Sequence of chain 1.A:
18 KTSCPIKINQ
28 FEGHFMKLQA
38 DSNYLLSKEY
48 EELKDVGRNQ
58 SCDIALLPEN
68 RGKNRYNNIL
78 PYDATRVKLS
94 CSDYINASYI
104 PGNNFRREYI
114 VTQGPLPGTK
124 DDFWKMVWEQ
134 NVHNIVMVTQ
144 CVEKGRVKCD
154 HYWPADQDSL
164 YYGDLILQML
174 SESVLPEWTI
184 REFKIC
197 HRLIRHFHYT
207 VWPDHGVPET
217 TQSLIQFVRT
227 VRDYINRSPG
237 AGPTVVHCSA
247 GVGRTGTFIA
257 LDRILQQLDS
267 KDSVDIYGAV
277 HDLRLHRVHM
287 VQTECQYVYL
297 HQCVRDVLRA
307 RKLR

A small-molecule ligand and the protein it binds are described below.
Small molecule (SMILES): CNC(=O)[C@H](Cc1ccc(NS(=O)(=O)O)cc1)NC(=O)[C@H](Cc1ccc(O)cc1)NC(=O)OC(C)(C)C

Binding-site contacts:
Ligand atom C4 contacts residue ALA246 of chain 1.A at 3.5 Å (hydrophobic).
Ligand atom C3 contacts residue ALA246 of chain 1.A at 3.8 Å (hydrophobic).
Ligand atom C2 contacts residue VAL248 of chain 1.A at 3.7 Å (hydrophobic).
Ligand atom C28 contacts residue ASN75 of chain 1.A at 3.8 Å.
Ligand atom C5 contacts residue HIS211 of chain 1.A at 3.5 Å.
Ligand atom O15 contacts residue ALA246 of chain 1.A at 2.9 Å (h-bond).
Ligand atom O15 contacts residue ARG250 of chain 1.A at 3.3 Å (salt-bridge).
Ligand atom O17 contacts residue CYS244 of chain 1.A at 3.4 Å (h-bond).
Ligand atom C54 contacts residue ASN74 of chain 1.A at 3.8 Å.
Ligand atom O17 contacts residue ALA246 of chain 1.A at 3.6 Å.
Ligand atom N19 contacts residue ASN75 of chain 1.A at 3.0 Å (h-bond).
Ligand atom C3 contacts residue TYR73 of chain 1.A at 3.6 Å (hydrophobic).
Ligand atom N9 contacts residue ASP210 of chain 1.A at 2.7 Å (salt-bridge).
Ligand atom C6 contacts residue HIS211 of chain 1.A at 3.6 Å.
Ligand atom C6 contacts residue ASP210 of chain 1.A at 3.4 Å.
Ligand atom C38 contacts residue ASN75 of chain 1.A at 3.7 Å.
Ligand atom O16 contacts residue ARG250 of chain 1.A at 2.9 Å (salt-bridge).
Ligand atom C31 contacts residue ASN75 of chain 1.A at 3.6 Å.
Ligand atom C53 contacts residue ARG72 of chain 1.A at 3.3 Å.
Ligand atom C66 contacts residue ASN75 of chain 1.A at 3.7 Å.
Ligand atom O15 contacts residue SER245 of chain 1.A at 2.9 Å (h-bond).
Ligand atom O21 contacts residue ASN75 of chain 1.A at 2.8 Å (h-bond).
Ligand atom O16 contacts residue CYS244 of chain 1.A at 3.5 Å (h-bond).
Ligand atom O17 contacts residue VAL248 of chain 1.A at 3.2 Å (h-bond).
Ligand atom C7 contacts residue ALA246 of chain 1.A at 3.6 Å (hydrophobic).
Ligand atom O50 contacts residue TYR73 of chain 1.A at 3.2 Å.
Ligand atom S14 contacts residue ASP210 of chain 1.A at 3.5 Å (salt-bridge).
Ligand atom C2 contacts residue ALA246 of chain 1.A at 3.5 Å (hydrophobic).
Ligand atom C66 contacts residue TYR73 of chain 1.A at 3.6 Å (hydrophobic).
Ligand atom O17 contacts residue GLY249 of chain 1.A at 2.8 Å (h-bond).
Ligand atom C42 contacts residue ASN75 of chain 1.A at 3.4 Å.
Ligand atom O15 contacts residue CYS244 of chain 1.A at 3.4 Å (h-bond).
Ligand atom O16 contacts residue ASP210 of chain 1.A at 3.3 Å (salt-bridge).
Ligand atom O50 contacts residue ASN74 of chain 1.A at 3.1 Å (h-bond).
Ligand atom C39 contacts residue ASN75 of chain 1.A at 3.6 Å.
Ligand atom S14 contacts residue CYS244 of chain 1.A at 3.5 Å (h-bond).
Ligand atom O15 contacts residue ASP210 of chain 1.A at 3.8 Å.
Ligand atom C5 contacts residue ALA246 of chain 1.A at 3.7 Å (hydrophobic).
Ligand atom O17 contacts residue GLY247 of chain 1.A at 3.7 Å.
Ligand atom C5 contacts residue ASP210 of chain 1.A at 3.6 Å.